Binding-site contacts:
Ligand atom C34 contacts residue PRO78 of chain 1.B at 3.7 Å (hydrophobic).
Ligand atom C15 contacts residue ASP72 of chain 1.B at 3.8 Å.
Ligand atom C22 contacts residue ARG75 of chain 1.B at 3.7 Å.
Ligand atom O25 contacts residue PRO78 of chain 1.B at 3.6 Å.
Ligand atom N18 contacts residue GLU49 of chain 1.B at 3.6 Å.
Ligand atom C3 contacts residue MET93 of chain 1.B at 3.7 Å (hydrophobic).
Ligand atom O25 contacts residue ARG75 of chain 1.B at 3.5 Å (salt-bridge).
Ligand atom C7 contacts residue MET93 of chain 1.B at 3.8 Å (hydrophobic).
Ligand atom C7 contacts residue ASN45 of chain 1.B at 3.8 Å.
Ligand atom N17 contacts residue ASP72 of chain 1.B at 2.9 Å (salt-bridge).
Ligand atom N14 contacts residue ASN45 of chain 1.B at 3.4 Å.
Ligand atom C24 contacts residue PRO78 of chain 1.B at 3.8 Å (hydrophobic).
Ligand atom C22 contacts residue PRO78 of chain 1.B at 3.6 Å (hydrophobic).
Ligand atom C1 contacts residue GLU41 of chain 1.B at 3.7 Å.
Ligand atom C19 contacts residue GLU49 of chain 1.B at 3.8 Å.
Ligand atom C35 contacts residue THR88 of chain 1.B at 3.4 Å.
Ligand atom C13 contacts residue ILE77 of chain 1.B at 3.5 Å (hydrophobic).
Ligand atom C10 contacts residue ILE77 of chain 1.B at 3.8 Å (hydrophobic).
Ligand atom C2 contacts residue MET93 of chain 1.B at 3.6 Å (hydrophobic).
Ligand atom C23 contacts residue ARG75 of chain 1.B at 3.4 Å.
Ligand atom N11 contacts residue ILE77 of chain 1.B at 3.8 Å.
Ligand atom C6 contacts residue ASN45 of chain 1.B at 3.6 Å.
Ligand atom C5 contacts residue ASN45 of chain 1.B at 3.5 Å.
Ligand atom C8 contacts residue SER99 of chain 1.B at 3.4 Å.
Ligand atom C33 contacts residue PRO78 of chain 1.B at 3.6 Å (hydrophobic).
Ligand atom C6 contacts residue VAL92 of chain 1.B at 3.6 Å (hydrophobic).
Ligand atom C24 contacts residue GLU49 of chain 1.B at 3.8 Å.
Ligand atom O16 contacts residue GLU49 of chain 1.B at 3.1 Å.
Ligand atom N14 contacts residue ILE77 of chain 1.B at 3.5 Å.
Ligand atom C9 contacts residue ILE77 of chain 1.B at 3.7 Å (hydrophobic).
Ligand atom O16 contacts residue THR142 of chain 1.B at 3.7 Å.
Ligand atom C23 contacts residue GLY76 of chain 1.B at 3.7 Å.
Ligand atom C12 contacts residue ILE77 of chain 1.B at 3.6 Å (hydrophobic).
Ligand atom N17 contacts residue ALA46 of chain 1.B at 3.7 Å.
Ligand atom C23 contacts residue ARG114 of chain 1.B at 3.8 Å.
Ligand atom C9 contacts residue ASN45 of chain 1.B at 3.5 Å.
Ligand atom C23 contacts residue PRO78 of chain 1.B at 3.7 Å (hydrophobic).
Ligand atom C24 contacts residue GLY76 of chain 1.B at 3.3 Å.
Ligand atom C1 contacts residue VAL101 of chain 1.B at 3.7 Å (hydrophobic).
Ligand atom C8 contacts residue VAL92 of chain 1.B at 3.8 Å (hydrophobic).

Sequence of chain 1.B:
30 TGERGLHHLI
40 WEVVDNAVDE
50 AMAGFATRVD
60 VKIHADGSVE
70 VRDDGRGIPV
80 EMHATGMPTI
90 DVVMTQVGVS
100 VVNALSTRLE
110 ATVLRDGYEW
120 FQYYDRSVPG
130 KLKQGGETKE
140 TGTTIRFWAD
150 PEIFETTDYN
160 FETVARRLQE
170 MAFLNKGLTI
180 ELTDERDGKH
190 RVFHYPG

This protein binds this small molecule.
Small molecule (SMILES): Cc1ccc(-c2cnc(Nc3ccc(OCCCN4CCN(C)CC4)cc3)c(C(N)=O)n2)cc1C